The small molecule below binds the protein below.
Small molecule (SMILES): CC(=O)N[C@H]1[C@H](O[C@H]2[C@H](O)[C@@H](NC(C)=O)CO[C@@H]2CO)O[C@H](CO)[C@@H](O)[C@@H]1O

Binding-site contacts:
Ligand atom C5 contacts residue LEU917 of chain 1.C at 3.8 Å (hydrophobic).
Ligand atom C7 contacts residue GLN1066 of chain 1.C at 4.0 Å.
Ligand atom C7 contacts residue ASN712 of chain 1.C at 3.2 Å.
Ligand atom C8 contacts residue THR711 of chain 1.C at 4.4 Å.
Ligand atom N2 contacts residue LEU917 of chain 1.C at 4.3 Å.
Ligand atom C7 contacts residue LEU917 of chain 1.C at 3.8 Å (hydrophobic).
Ligand atom C1 contacts residue ASN712 of chain 1.C at 1.4 Å.
Ligand atom C8 contacts residue LEU917 of chain 1.C at 3.7 Å (hydrophobic).
Ligand atom C3 contacts residue ASN712 of chain 1.C at 3.8 Å.
Ligand atom C4 contacts residue ASN712 of chain 1.C at 4.2 Å.
Ligand atom O7 contacts residue GLN1066 of chain 1.C at 2.9 Å (h-bond).
Ligand atom N2 contacts residue ASN712 of chain 1.C at 2.9 Å (h-bond).
Ligand atom C8 contacts residue ASN712 of chain 1.C at 4.4 Å.
Ligand atom C6 contacts residue LEU917 of chain 1.C at 3.9 Å (hydrophobic).
Ligand atom C2 contacts residue ASN712 of chain 1.C at 2.5 Å.
Ligand atom C5 contacts residue ASN712 of chain 1.C at 3.6 Å.
Ligand atom O5 contacts residue ASN712 of chain 1.C at 2.3 Å (h-bond).
Ligand atom O7 contacts residue ASN712 of chain 1.C at 3.2 Å (h-bond).
Ligand atom O4 contacts residue LEU917 of chain 1.C at 4.1 Å.
Ligand atom O7 contacts residue LEU917 of chain 1.C at 4.1 Å.
Ligand atom C6 contacts residue GLN921 of chain 1.C at 3.9 Å.

Sequence of chain 1.C:
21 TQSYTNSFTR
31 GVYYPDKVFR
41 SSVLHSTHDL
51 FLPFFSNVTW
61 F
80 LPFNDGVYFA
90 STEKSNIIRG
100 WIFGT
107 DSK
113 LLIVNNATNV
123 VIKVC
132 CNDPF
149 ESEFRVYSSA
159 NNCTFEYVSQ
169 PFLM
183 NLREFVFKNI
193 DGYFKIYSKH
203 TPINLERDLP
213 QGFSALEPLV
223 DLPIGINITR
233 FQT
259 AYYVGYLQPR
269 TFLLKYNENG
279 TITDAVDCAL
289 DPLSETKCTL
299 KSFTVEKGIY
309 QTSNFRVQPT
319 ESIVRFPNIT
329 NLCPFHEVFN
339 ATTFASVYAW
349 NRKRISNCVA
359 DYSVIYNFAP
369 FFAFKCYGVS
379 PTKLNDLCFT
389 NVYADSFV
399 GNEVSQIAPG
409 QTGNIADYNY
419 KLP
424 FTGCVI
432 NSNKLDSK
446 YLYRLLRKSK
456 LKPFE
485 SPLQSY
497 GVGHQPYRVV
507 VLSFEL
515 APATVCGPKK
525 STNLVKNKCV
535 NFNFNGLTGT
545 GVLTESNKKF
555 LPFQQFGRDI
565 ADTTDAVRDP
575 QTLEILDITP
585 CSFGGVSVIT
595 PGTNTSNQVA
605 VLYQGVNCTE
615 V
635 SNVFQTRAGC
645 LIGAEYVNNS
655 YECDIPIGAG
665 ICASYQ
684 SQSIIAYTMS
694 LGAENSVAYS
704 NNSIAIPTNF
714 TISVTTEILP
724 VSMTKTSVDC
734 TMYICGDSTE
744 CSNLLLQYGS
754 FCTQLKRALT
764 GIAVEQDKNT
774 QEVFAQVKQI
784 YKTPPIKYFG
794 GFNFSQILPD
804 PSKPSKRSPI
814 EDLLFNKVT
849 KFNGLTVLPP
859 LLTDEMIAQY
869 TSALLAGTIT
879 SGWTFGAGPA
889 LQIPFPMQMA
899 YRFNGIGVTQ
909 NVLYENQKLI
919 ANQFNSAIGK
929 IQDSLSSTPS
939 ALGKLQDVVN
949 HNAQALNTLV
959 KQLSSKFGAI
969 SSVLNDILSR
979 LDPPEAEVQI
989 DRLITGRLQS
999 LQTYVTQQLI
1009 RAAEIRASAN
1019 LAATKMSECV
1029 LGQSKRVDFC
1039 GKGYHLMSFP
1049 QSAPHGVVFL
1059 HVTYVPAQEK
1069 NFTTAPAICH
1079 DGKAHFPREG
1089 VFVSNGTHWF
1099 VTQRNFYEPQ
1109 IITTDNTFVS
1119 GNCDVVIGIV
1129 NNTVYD